Binding-site contacts:
Ligand atom C6 contacts residue GLN61 of chain 1.B at 4.5 Å.
Ligand atom C5 contacts residue TRP88 of chain 1.B at 3.5 Å (hydrophobic).
Ligand atom O5 contacts residue TRP88 of chain 1.B at 4.4 Å.
Ligand atom C2 contacts residue ASN90 of chain 1.B at 4.2 Å.
Ligand atom O6 contacts residue GLN61 of chain 1.B at 3.2 Å (h-bond).
Ligand atom C3 contacts residue TRP88 of chain 1.B at 3.7 Å (hydrophobic).
Ligand atom O6 contacts residue HIS57 of chain 1.B at 3.4 Å.
Ligand atom O4 contacts residue GLN56 of chain 1.B at 3.0 Å (h-bond).
Ligand atom C2 contacts residue ASN14 of chain 1.B at 3.7 Å.
Ligand atom O3 contacts residue TRP88 of chain 1.B at 4.3 Å.
Ligand atom O4 contacts residue GLU51 of chain 1.B at 3.1 Å (salt-bridge).
Ligand atom O2 contacts residue ASN14 of chain 1.B at 2.8 Å (h-bond).
Ligand atom C1 contacts residue TRP88 of chain 1.B at 4.1 Å (hydrophobic).
Ligand atom O3 contacts residue ASN90 of chain 1.B at 2.9 Å (h-bond).
Ligand atom C1 contacts residue ASN14 of chain 1.B at 4.2 Å.
Ligand atom O2 contacts residue ASN90 of chain 1.B at 3.4 Å (h-bond).
Ligand atom C6 contacts residue GLN56 of chain 1.B at 4.1 Å.
Ligand atom C4 contacts residue GLN56 of chain 1.B at 4.3 Å.
Ligand atom C6 contacts residue TRP88 of chain 1.B at 3.7 Å (hydrophobic).
Ligand atom C4 contacts residue GLU51 of chain 1.B at 3.8 Å.
Ligand atom C4 contacts residue TRP88 of chain 1.B at 3.6 Å (hydrophobic).
Ligand atom C3 contacts residue ASN90 of chain 1.B at 3.8 Å.
Ligand atom C6 contacts residue GLU51 of chain 1.B at 4.0 Å.
Ligand atom O6 contacts residue TRP88 of chain 1.B at 3.2 Å.
Ligand atom C3 contacts residue ASN14 of chain 1.B at 3.8 Å.
Ligand atom O5 contacts residue GLN56 of chain 1.B at 4.0 Å.
Ligand atom O3 contacts residue ASN14 of chain 1.B at 4.1 Å.
Ligand atom C6 contacts residue HIS57 of chain 1.B at 3.5 Å.

A protein and the small-molecule ligand that binds it are described below.
Small molecule (SMILES): OC[C@H]1O[C@@H](O)[C@H](O)[C@@H](O)[C@H]1O

Sequence of chain 1.B:
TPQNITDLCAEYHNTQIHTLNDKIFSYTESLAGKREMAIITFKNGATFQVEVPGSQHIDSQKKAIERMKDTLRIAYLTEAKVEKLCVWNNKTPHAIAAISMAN